Binding-site contacts:
Ligand atom C2 contacts residue ASN1134 of chain 1.G at 2.6 Å.
Ligand atom C8 contacts residue CYS1082 of chain 1.G at 3.4 Å (hydrophobic).
Ligand atom O7 contacts residue ASN1134 of chain 1.G at 3.3 Å (h-bond).
Ligand atom N2 contacts residue CYS1082 of chain 1.G at 3.4 Å (h-bond).
Ligand atom C1 contacts residue ASN1134 of chain 1.G at 1.5 Å.
Ligand atom C5 contacts residue ASN1134 of chain 1.G at 3.8 Å.
Ligand atom C8 contacts residue HIS1083 of chain 1.G at 3.1 Å.
Ligand atom C7 contacts residue CYS1082 of chain 1.G at 3.9 Å (hydrophobic).
Ligand atom C8 contacts residue ASN1134 of chain 1.G at 3.7 Å.
Ligand atom C7 contacts residue ASN1134 of chain 1.G at 3.1 Å.
Ligand atom C8 contacts residue ASP1084 of chain 1.G at 4.5 Å.
Ligand atom N2 contacts residue ASN1134 of chain 1.G at 3.0 Å (h-bond).
Ligand atom C4 contacts residue ASN1134 of chain 1.G at 4.4 Å.
Ligand atom C8 contacts residue GLY1085 of chain 1.G at 4.1 Å.
Ligand atom C3 contacts residue ASN1134 of chain 1.G at 4.0 Å.
Ligand atom O5 contacts residue ASN1134 of chain 1.G at 2.4 Å (h-bond).

Sequence of chain 1.G:
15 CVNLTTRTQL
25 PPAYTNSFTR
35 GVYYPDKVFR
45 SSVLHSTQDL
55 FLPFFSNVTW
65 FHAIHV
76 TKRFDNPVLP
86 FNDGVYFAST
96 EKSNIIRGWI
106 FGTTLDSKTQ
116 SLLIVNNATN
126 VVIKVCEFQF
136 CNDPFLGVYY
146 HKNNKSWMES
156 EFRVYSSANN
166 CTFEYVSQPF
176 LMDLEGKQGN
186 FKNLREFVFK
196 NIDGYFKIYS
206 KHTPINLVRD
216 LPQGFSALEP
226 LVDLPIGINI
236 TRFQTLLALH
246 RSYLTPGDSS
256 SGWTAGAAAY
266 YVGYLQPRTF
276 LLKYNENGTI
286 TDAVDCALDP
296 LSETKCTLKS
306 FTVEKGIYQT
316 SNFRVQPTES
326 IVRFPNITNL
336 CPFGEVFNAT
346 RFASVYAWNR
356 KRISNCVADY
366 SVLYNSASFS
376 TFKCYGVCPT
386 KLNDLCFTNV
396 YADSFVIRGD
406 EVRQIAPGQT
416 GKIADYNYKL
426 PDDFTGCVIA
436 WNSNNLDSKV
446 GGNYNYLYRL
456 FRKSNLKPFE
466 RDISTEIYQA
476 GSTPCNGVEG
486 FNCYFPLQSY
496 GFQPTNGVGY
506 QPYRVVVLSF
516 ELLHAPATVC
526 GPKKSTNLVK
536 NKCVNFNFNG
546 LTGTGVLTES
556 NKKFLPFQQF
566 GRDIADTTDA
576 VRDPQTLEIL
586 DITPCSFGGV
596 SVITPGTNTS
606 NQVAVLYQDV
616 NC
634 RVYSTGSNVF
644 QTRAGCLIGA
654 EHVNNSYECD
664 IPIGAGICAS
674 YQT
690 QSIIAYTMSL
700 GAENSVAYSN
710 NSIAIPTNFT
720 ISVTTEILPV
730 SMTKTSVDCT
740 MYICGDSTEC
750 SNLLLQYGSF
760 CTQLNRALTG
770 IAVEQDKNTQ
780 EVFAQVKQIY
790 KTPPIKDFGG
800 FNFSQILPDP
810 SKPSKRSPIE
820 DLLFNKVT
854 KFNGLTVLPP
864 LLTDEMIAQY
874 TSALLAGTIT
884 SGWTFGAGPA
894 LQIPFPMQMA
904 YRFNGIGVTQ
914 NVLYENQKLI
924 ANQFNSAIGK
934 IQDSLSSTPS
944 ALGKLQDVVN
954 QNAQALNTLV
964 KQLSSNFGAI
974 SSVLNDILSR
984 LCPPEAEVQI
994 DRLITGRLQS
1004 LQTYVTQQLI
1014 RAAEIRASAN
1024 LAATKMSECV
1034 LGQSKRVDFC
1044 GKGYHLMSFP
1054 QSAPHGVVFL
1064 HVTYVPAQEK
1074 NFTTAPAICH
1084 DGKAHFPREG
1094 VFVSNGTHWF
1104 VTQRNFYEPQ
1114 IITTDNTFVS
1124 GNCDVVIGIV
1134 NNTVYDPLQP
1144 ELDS

This small molecule binds to this protein.
Small molecule (SMILES): CC(=O)N[C@@H]1[C@@H](O)[C@H](O)[C@@H](CO)O[C@H]1O